A small-molecule ligand and the protein it binds are described below.
Small molecule (SMILES): CCCCCCCO[C@H]1O[C@H](CO)[C@@H](O)[C@H](O)[C@@H]1O

Sequence of chain 1.A:
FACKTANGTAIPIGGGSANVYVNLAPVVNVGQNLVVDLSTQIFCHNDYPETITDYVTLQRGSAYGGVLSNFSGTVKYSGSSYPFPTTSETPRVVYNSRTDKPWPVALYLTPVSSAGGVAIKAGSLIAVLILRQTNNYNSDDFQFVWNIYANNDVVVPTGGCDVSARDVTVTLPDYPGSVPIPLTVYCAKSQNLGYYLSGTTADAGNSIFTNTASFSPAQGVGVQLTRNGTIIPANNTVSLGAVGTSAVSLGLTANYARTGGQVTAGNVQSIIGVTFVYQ

Binding-site contacts:
Ligand atom O6 contacts residue TYR48 of chain 1.A at 3.1 Å (h-bond).
Ligand atom O3 contacts residue ASN135 of chain 1.A at 4.0 Å.
Ligand atom C4 contacts residue PHE1 of chain 1.A at 4.0 Å (hydrophobic).
Ligand atom O5 contacts residue ASP47 of chain 1.A at 3.8 Å.
Ligand atom O2 contacts residue PHE1 of chain 1.A at 2.7 Å (h-bond).
Ligand atom C6 contacts residue PHE1 of chain 1.A at 3.6 Å (hydrophobic).
Ligand atom C5 contacts residue PHE1 of chain 1.A at 3.7 Å (hydrophobic).
Ligand atom O3 contacts residue ASP140 of chain 1.A at 2.9 Å (salt-bridge).
Ligand atom O4 contacts residue ASN135 of chain 1.A at 2.8 Å (h-bond).
Ligand atom C11 contacts residue TYR137 of chain 1.A at 3.3 Å (hydrophobic).
Ligand atom C4 contacts residue ASP54 of chain 1.A at 3.3 Å.
Ligand atom C3 contacts residue ASP140 of chain 1.A at 3.4 Å.
Ligand atom C6 contacts residue ASN46 of chain 1.A at 3.1 Å.
Ligand atom O5 contacts residue PHE1 of chain 1.A at 3.0 Å (h-bond).
Ligand atom C6 contacts residue ASP54 of chain 1.A at 2.9 Å.
Ligand atom O6 contacts residue ASP47 of chain 1.A at 2.6 Å (salt-bridge).
Ligand atom C4 contacts residue ASN135 of chain 1.A at 4.0 Å.
Ligand atom O6 contacts residue PHE1 of chain 1.A at 3.8 Å.
Ligand atom O4 contacts residue GLN133 of chain 1.A at 3.4 Å (h-bond).
Ligand atom O4 contacts residue ASP54 of chain 1.A at 2.8 Å (salt-bridge).
Ligand atom C2 contacts residue PHE1 of chain 1.A at 3.7 Å (hydrophobic).
Ligand atom O6 contacts residue ASN46 of chain 1.A at 2.3 Å (h-bond).
Ligand atom C1 contacts residue PHE1 of chain 1.A at 3.7 Å (hydrophobic).
Ligand atom O3 contacts residue GLN133 of chain 1.A at 3.3 Å (h-bond).
Ligand atom C3 contacts residue GLN133 of chain 1.A at 4.1 Å.
Ligand atom O2 contacts residue ILE13 of chain 1.A at 3.1 Å.
Ligand atom C4 contacts residue GLN133 of chain 1.A at 3.6 Å.
Ligand atom C10 contacts residue TYR137 of chain 1.A at 4.2 Å (hydrophobic).
Ligand atom C3 contacts residue ASN135 of chain 1.A at 4.0 Å.
Ligand atom C10 contacts residue ILE52 of chain 1.A at 3.8 Å (hydrophobic).
Ligand atom C8 contacts residue TYR48 of chain 1.A at 3.3 Å (hydrophobic).
Ligand atom O4 contacts residue ILE52 of chain 1.A at 3.9 Å.
Ligand atom O6 contacts residue ASP54 of chain 1.A at 3.5 Å (salt-bridge).
Ligand atom C6 contacts residue ASP47 of chain 1.A at 3.8 Å.
Ligand atom C10 contacts residue TYR48 of chain 1.A at 4.2 Å (hydrophobic).
Ligand atom C12 contacts residue TYR137 of chain 1.A at 3.9 Å (hydrophobic).
Ligand atom C13 contacts residue TYR137 of chain 1.A at 3.5 Å (hydrophobic).
Ligand atom C5 contacts residue ASP54 of chain 1.A at 3.8 Å.
Ligand atom C2 contacts residue ILE13 of chain 1.A at 3.6 Å (hydrophobic).
Ligand atom O3 contacts residue PHE142 of chain 1.A at 3.2 Å.